Sequence of chain 1.J:
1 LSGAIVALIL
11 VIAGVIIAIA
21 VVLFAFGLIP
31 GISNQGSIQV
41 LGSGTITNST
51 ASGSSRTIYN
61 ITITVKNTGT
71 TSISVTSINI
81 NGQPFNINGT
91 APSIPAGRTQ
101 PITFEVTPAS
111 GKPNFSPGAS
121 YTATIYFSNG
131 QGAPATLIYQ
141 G

The small molecule below binds the protein below.
Small molecule (SMILES): CC(=O)N[C@H]1[C@H](O[C@H]2[C@H](O)[C@@H](NC(C)=O)CO[C@@H]2CO)O[C@H](CO)[C@@H](O)[C@@H]1O

Binding-site contacts:
Ligand atom C8 contacts residue THR57 of chain 1.J at 3.9 Å.
Ligand atom C1 contacts residue THR50 of chain 1.J at 3.7 Å.
Ligand atom C8 contacts residue SER54 of chain 1.J at 3.1 Å.
Ligand atom O7 contacts residue ASN48 of chain 1.J at 3.3 Å (h-bond).
Ligand atom C8 contacts residue THR50 of chain 1.J at 4.4 Å.
Ligand atom C3 contacts residue THR50 of chain 1.J at 4.5 Å.
Ligand atom O3 contacts residue LYS112 of chain 1.J at 4.0 Å.
Ligand atom O6 contacts residue THR50 of chain 1.J at 2.8 Å (h-bond).
Ligand atom C8 contacts residue ASN48 of chain 1.J at 4.4 Å.
Ligand atom C8 contacts residue TYR139 of chain 1.J at 3.7 Å (hydrophobic).
Ligand atom C7 contacts residue ASN48 of chain 1.J at 3.3 Å.
Ligand atom C2 contacts residue ASN48 of chain 1.J at 2.5 Å.
Ligand atom C6 contacts residue THR50 of chain 1.J at 3.7 Å.
Ligand atom O6 contacts residue ALA51 of chain 1.J at 4.2 Å.
Ligand atom C7 contacts residue THR57 of chain 1.J at 3.8 Å.
Ligand atom N2 contacts residue TYR59 of chain 1.J at 4.2 Å.
Ligand atom C8 contacts residue TYR59 of chain 1.J at 3.2 Å (hydrophobic).
Ligand atom C8 contacts residue PRO113 of chain 1.J at 4.3 Å (hydrophobic).
Ligand atom C5 contacts residue ASN48 of chain 1.J at 3.6 Å.
Ligand atom C3 contacts residue THR57 of chain 1.J at 4.3 Å.
Ligand atom C3 contacts residue ASN48 of chain 1.J at 3.8 Å.
Ligand atom C7 contacts residue TYR59 of chain 1.J at 4.2 Å (hydrophobic).
Ligand atom C4 contacts residue ASN48 of chain 1.J at 4.3 Å.
Ligand atom O5 contacts residue THR50 of chain 1.J at 4.1 Å.
Ligand atom C8 contacts residue ARG56 of chain 1.J at 3.7 Å.
Ligand atom O7 contacts residue LYS112 of chain 1.J at 4.0 Å.
Ligand atom C7 contacts residue SER54 of chain 1.J at 4.3 Å.
Ligand atom C5 contacts residue THR50 of chain 1.J at 3.8 Å.
Ligand atom C7 contacts residue TYR139 of chain 1.J at 3.7 Å (hydrophobic).
Ligand atom N2 contacts residue ASN48 of chain 1.J at 2.9 Å (h-bond).
Ligand atom O6 contacts residue SER52 of chain 1.J at 4.4 Å.
Ligand atom N2 contacts residue THR57 of chain 1.J at 4.4 Å.
Ligand atom C1 contacts residue ASN48 of chain 1.J at 1.4 Å.
Ligand atom O7 contacts residue TYR139 of chain 1.J at 3.3 Å (h-bond).
Ligand atom O5 contacts residue ASN48 of chain 1.J at 2.4 Å (h-bond).
Ligand atom O7 contacts residue THR57 of chain 1.J at 3.1 Å.
Ligand atom C8 contacts residue SER55 of chain 1.J at 4.2 Å.